Sequence of chain 2.A:
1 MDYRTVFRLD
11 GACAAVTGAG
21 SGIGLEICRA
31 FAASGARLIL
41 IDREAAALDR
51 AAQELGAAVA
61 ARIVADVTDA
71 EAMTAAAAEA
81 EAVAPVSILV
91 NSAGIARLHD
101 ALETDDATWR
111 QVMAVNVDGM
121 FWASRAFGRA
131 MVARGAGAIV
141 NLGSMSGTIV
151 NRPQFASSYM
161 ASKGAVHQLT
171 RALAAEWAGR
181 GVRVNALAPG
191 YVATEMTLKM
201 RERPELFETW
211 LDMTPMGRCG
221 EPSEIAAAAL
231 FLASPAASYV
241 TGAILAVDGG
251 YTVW

This small molecule binds to this protein.
Small molecule (SMILES): CCC[C@H](O)CO

Binding-site contacts:
Ligand atom C1 contacts residue NAD1 of chain 2.F at 4.3 Å.
Ligand atom O1 contacts residue SER146 of chain 2.A at 3.4 Å (h-bond).
Ligand atom C1 contacts residue SER146 of chain 2.A at 3.1 Å.
Ligand atom O1 contacts residue ASN151 of chain 2.A at 4.4 Å.
Ligand atom O2 contacts residue THR197 of chain 2.A at 3.4 Å.
Ligand atom C2 contacts residue SER146 of chain 2.A at 4.4 Å.
Ligand atom C2 contacts residue TYR159 of chain 2.A at 4.2 Å (hydrophobic).
Ligand atom C1 contacts residue ASN151 of chain 2.A at 3.2 Å.
Ligand atom C1 contacts residue TYR159 of chain 2.A at 3.8 Å (hydrophobic).
Ligand atom O2 contacts residue NAD1 of chain 2.F at 3.0 Å (h-bond).
Ligand atom C2 contacts residue TYR191 of chain 2.A at 3.8 Å (hydrophobic).
Ligand atom C2 contacts residue NAD1 of chain 2.F at 4.3 Å.
Ligand atom C5 contacts residue GLN154 of chain 2.A at 3.8 Å.
Ligand atom O1 contacts residue TYR159 of chain 2.A at 3.6 Å.
Ligand atom C4 contacts residue ALA96 of chain 2.A at 4.0 Å (hydrophobic).
Ligand atom O1 contacts residue PRO189 of chain 2.A at 4.4 Å.
Ligand atom O1 contacts residue NAD1 of chain 2.F at 3.2 Å.
Ligand atom C3 contacts residue ALA96 of chain 2.A at 4.4 Å (hydrophobic).
Ligand atom C2 contacts residue ASN151 of chain 2.A at 3.9 Å.
Ligand atom C5 contacts residue LEU98 of chain 2.A at 4.4 Å (hydrophobic).
Ligand atom O2 contacts residue TYR191 of chain 2.A at 3.8 Å.
Ligand atom C3 contacts residue TYR159 of chain 2.A at 3.5 Å (hydrophobic).
Ligand atom C1 contacts residue SER144 of chain 2.A at 3.8 Å.
Ligand atom C1 contacts residue TYR191 of chain 2.A at 4.0 Å (hydrophobic).
Ligand atom C4 contacts residue MET200 of chain 2.A at 4.1 Å (hydrophobic).
Ligand atom C5 contacts residue ASN151 of chain 2.A at 4.5 Å.
Ligand atom O1 contacts residue SER144 of chain 2.A at 2.8 Å (h-bond).